Binding-site contacts:
Ligand atom P2 contacts residue ARG303 of chain 1.A at 3.3 Å.
Ligand atom C2 contacts residue MG1 of chain 1.I at 2.8 Å.
Ligand atom O5P contacts residue ARG303 of chain 1.A at 2.9 Å (salt-bridge).
Ligand atom C3 contacts residue SER387 of chain 1.A at 3.3 Å.
Ligand atom O4P contacts residue HIS335 of chain 1.A at 3.4 Å.
Ligand atom O2P contacts residue LYS342 of chain 1.A at 2.9 Å (salt-bridge).
Ligand atom O7 contacts residue LYS186 of chain 1.A at 3.0 Å (salt-bridge).
Ligand atom O1 contacts residue LYS184 of chain 1.A at 3.4 Å (salt-bridge).
Ligand atom O1P contacts residue GLY411 of chain 1.A at 2.9 Å (h-bond).
Ligand atom O3 contacts residue KCX210 of chain 1.A at 2.5 Å (h-bond).
Ligand atom O3P contacts residue GLY412 of chain 1.A at 2.9 Å (h-bond).
Ligand atom C1 contacts residue SER387 of chain 1.A at 3.5 Å.
Ligand atom C3 contacts residue MG1 of chain 1.I at 2.9 Å.
Ligand atom C contacts residue MG1 of chain 1.I at 3.0 Å.
Ligand atom O3 contacts residue GLU213 of chain 1.A at 3.5 Å (salt-bridge).
Ligand atom O4P contacts residue ARG303 of chain 1.A at 3.1 Å (salt-bridge).
Ligand atom O3P contacts residue THR74 of chain 2.C at 2.6 Å (h-bond).
Ligand atom O2P contacts residue TRP75 of chain 2.C at 3.2 Å.
Ligand atom O7 contacts residue ASN132 of chain 2.C at 2.8 Å (h-bond).
Ligand atom O7 contacts residue ASP212 of chain 1.A at 3.2 Å (salt-bridge).
Ligand atom O6 contacts residue ASN132 of chain 2.C at 3.3 Å (h-bond).
Ligand atom O5P contacts residue LEU343 of chain 1.A at 3.2 Å.
Ligand atom O7 contacts residue GLU213 of chain 1.A at 3.4 Å (salt-bridge).
Ligand atom O7 contacts residue MG1 of chain 1.I at 2.3 Å.
Ligand atom P1 contacts residue THR74 of chain 2.C at 3.5 Å.
Ligand atom O6P contacts residue HIS335 of chain 1.A at 2.8 Å (h-bond).
Ligand atom O4 contacts residue SER387 of chain 1.A at 2.9 Å (h-bond).
Ligand atom O2 contacts residue MG1 of chain 1.I at 2.2 Å.
Ligand atom O2P contacts residue THR74 of chain 2.C at 3.4 Å (h-bond).
Ligand atom C3 contacts residue KCX210 of chain 1.A at 3.2 Å.
Ligand atom O3 contacts residue MG1 of chain 1.I at 2.1 Å.
Ligand atom O4 contacts residue GLY388 of chain 1.A at 3.3 Å (h-bond).
Ligand atom O2 contacts residue THR182 of chain 1.A at 2.6 Å (h-bond).
Ligand atom O6 contacts residue LYS342 of chain 1.A at 3.0 Å (salt-bridge).
Ligand atom O3 contacts residue HIS302 of chain 1.A at 3.2 Å (h-bond).
Ligand atom O2P contacts residue GLY389 of chain 1.A at 3.0 Å (h-bond).
Ligand atom O2 contacts residue LYS184 of chain 1.A at 3.2 Å (salt-bridge).
Ligand atom C contacts residue ASN132 of chain 2.C at 3.2 Å.
Ligand atom O6P contacts residue SER387 of chain 1.A at 3.1 Å (h-bond).
Ligand atom O3P contacts residue LYS184 of chain 1.A at 3.3 Å.

Sequence of chain 2.C:
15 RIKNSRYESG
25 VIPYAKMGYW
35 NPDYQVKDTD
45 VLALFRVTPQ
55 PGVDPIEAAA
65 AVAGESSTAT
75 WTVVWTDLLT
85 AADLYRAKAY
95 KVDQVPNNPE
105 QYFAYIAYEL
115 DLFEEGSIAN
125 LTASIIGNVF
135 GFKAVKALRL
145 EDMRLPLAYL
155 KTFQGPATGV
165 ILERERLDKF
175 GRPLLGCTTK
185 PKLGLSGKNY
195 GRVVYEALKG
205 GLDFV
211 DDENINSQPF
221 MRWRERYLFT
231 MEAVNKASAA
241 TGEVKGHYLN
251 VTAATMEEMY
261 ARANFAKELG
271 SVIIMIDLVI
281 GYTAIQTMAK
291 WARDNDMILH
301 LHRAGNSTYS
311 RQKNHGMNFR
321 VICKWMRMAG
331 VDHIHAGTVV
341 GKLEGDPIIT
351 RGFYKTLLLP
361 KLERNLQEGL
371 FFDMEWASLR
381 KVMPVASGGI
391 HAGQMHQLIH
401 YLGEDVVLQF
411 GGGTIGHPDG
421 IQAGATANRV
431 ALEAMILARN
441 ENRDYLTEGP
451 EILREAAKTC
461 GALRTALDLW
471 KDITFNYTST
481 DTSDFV

Sequence of chain 1.A:
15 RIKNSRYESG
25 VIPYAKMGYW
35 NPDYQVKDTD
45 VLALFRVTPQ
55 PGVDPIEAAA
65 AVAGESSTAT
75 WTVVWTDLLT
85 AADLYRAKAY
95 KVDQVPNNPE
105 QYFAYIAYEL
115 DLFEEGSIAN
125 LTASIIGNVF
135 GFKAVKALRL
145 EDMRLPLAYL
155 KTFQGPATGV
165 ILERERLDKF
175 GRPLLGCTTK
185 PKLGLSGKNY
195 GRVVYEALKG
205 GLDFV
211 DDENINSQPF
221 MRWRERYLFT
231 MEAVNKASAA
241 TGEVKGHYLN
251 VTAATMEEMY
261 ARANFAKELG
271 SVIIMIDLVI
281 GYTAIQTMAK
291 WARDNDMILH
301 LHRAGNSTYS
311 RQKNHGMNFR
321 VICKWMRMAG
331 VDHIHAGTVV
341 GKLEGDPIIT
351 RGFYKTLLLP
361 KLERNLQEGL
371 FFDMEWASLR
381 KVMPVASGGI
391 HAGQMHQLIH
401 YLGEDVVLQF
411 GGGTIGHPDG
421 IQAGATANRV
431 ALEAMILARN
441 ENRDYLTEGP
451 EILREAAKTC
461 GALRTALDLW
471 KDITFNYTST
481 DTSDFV

The protein below binds the small molecule below.
Small molecule (SMILES): O=C(O)[C@@](O)(COP(=O)(O)O)[C@H](O)[C@H](O)COP(=O)(O)O